Sequence of chain 1.A:
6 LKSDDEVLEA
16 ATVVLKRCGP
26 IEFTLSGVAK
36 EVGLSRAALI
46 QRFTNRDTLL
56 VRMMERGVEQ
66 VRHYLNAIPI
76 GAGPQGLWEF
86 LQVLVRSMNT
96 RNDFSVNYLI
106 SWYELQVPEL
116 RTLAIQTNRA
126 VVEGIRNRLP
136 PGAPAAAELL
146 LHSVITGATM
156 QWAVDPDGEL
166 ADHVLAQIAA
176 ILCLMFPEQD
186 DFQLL

This small molecule binds to this protein.
Small molecule (SMILES): CC[C@H]1OC(=O)[C@H](C)[C@@H](O[C@H]2C[C@@](C)(OC)[C@@H](O)[C@H](C)O2)[C@H](C)[C@@H](O[C@@H]2O[C@H](C)C[C@H](N(C)C)[C@H]2O)[C@](C)(OC)C[C@@H](C)C(=O)[C@H](C)[C@@H](O)[C@]1(C)O

Sequence of chain 1.B:
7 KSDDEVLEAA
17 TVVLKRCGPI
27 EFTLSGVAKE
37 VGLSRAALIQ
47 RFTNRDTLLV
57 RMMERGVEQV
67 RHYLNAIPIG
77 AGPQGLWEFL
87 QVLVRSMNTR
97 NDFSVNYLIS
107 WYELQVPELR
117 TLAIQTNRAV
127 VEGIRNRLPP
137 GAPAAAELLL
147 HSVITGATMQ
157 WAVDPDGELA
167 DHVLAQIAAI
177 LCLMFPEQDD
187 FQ

Binding-site contacts:
Ligand atom O11 contacts residue VAL126 of chain 1.A at 3.6 Å.
Ligand atom C33 contacts residue SER92 of chain 1.A at 4.4 Å.
Ligand atom C31 contacts residue ASN102 of chain 1.A at 3.6 Å.
Ligand atom C33 contacts residue LEU89 of chain 1.A at 3.8 Å (hydrophobic).
Ligand atom C15 contacts residue MET59 of chain 1.A at 4.2 Å (hydrophobic).
Ligand atom O12 contacts residue ASN123 of chain 1.A at 4.1 Å.
Ligand atom C19 contacts residue LEU20 of chain 1.A at 4.3 Å (hydrophobic).
Ligand atom C2 contacts residue ASN102 of chain 1.A at 3.9 Å.
Ligand atom O4 contacts residue THR122 of chain 1.A at 4.0 Å.
Ligand atom C27 contacts residue GLN65 of chain 1.A at 3.9 Å.
Ligand atom C30 contacts residue ILE105 of chain 1.A at 4.2 Å (hydrophobic).
Ligand atom C19 contacts residue MET59 of chain 1.A at 3.8 Å (hydrophobic).
Ligand atom O9 contacts residue VAL66 of chain 1.A at 4.1 Å.
Ligand atom O6 contacts residue GLN65 of chain 1.A at 4.4 Å.
Ligand atom O13 contacts residue THR151 of chain 1.A at 4.0 Å.
Ligand atom C10 contacts residue MET93 of chain 1.A at 4.2 Å (hydrophobic).
Ligand atom C38 contacts residue THR122 of chain 1.A at 3.5 Å.
Ligand atom C36 contacts residue TYR103 of chain 1.A at 3.5 Å (hydrophobic).
Ligand atom C37 contacts residue ASN102 of chain 1.A at 3.6 Å.
Ligand atom C35 contacts residue MET93 of chain 1.A at 3.9 Å (hydrophobic).
Ligand atom C21 contacts residue THR122 of chain 1.A at 3.9 Å.
Ligand atom C21 contacts residue VAL66 of chain 1.A at 3.2 Å (hydrophobic).
Ligand atom C35 contacts residue THR154 of chain 1.A at 4.1 Å.
Ligand atom C17 contacts residue GLY62 of chain 1.A at 4.2 Å.
Ligand atom C33 contacts residue MET93 of chain 1.A at 3.7 Å (hydrophobic).
Ligand atom C30 contacts residue ASN102 of chain 1.A at 3.6 Å.
Ligand atom C34 contacts residue ILE150 of chain 1.A at 3.9 Å (hydrophobic).
Ligand atom C37 contacts residue SER106 of chain 1.A at 3.6 Å.
Ligand atom C32 contacts residue VAL66 of chain 1.A at 3.8 Å (hydrophobic).
Ligand atom C37 contacts residue TYR103 of chain 1.A at 3.7 Å (hydrophobic).
Ligand atom C26 contacts residue VAL66 of chain 1.A at 4.3 Å (hydrophobic).
Ligand atom C34 contacts residue THR151 of chain 1.A at 3.9 Å.
Ligand atom C21 contacts residue GLY62 of chain 1.A at 3.5 Å.
Ligand atom C32 contacts residue VAL126 of chain 1.A at 4.4 Å (hydrophobic).
Ligand atom O2 contacts residue ASN102 of chain 1.A at 3.8 Å.
Ligand atom C38 contacts residue VAL126 of chain 1.A at 4.3 Å (hydrophobic).
Ligand atom C20 contacts residue LYS21 of chain 1.A at 4.1 Å.
Ligand atom C27 contacts residue VAL66 of chain 1.A at 3.5 Å (hydrophobic).
Ligand atom C8 contacts residue LEU89 of chain 1.A at 4.4 Å (hydrophobic).
Ligand atom O6 contacts residue GLY62 of chain 1.A at 3.8 Å.